Binding-site contacts:
Ligand atom C7 contacts residue ASN61 of chain 1.C at 3.1 Å.
Ligand atom C1 contacts residue ASN61 of chain 1.C at 1.4 Å.
Ligand atom C2 contacts residue ASN61 of chain 1.C at 2.4 Å.
Ligand atom C8 contacts residue ASN61 of chain 1.C at 4.2 Å.
Ligand atom C4 contacts residue ASN61 of chain 1.C at 4.2 Å.
Ligand atom O5 contacts residue ASN61 of chain 1.C at 2.4 Å (h-bond).
Ligand atom C5 contacts residue ASN61 of chain 1.C at 3.6 Å.
Ligand atom N2 contacts residue ASN61 of chain 1.C at 2.8 Å (h-bond).
Ligand atom O7 contacts residue ASN61 of chain 1.C at 3.0 Å (h-bond).
Ligand atom C3 contacts residue ASN61 of chain 1.C at 3.7 Å.

This small molecule binds to this protein.
Small molecule (SMILES): CC(=O)N[C@@H]1[C@@H](O)[C@H](O)[C@@H](CO)O[C@H]1O

Sequence of chain 1.C:
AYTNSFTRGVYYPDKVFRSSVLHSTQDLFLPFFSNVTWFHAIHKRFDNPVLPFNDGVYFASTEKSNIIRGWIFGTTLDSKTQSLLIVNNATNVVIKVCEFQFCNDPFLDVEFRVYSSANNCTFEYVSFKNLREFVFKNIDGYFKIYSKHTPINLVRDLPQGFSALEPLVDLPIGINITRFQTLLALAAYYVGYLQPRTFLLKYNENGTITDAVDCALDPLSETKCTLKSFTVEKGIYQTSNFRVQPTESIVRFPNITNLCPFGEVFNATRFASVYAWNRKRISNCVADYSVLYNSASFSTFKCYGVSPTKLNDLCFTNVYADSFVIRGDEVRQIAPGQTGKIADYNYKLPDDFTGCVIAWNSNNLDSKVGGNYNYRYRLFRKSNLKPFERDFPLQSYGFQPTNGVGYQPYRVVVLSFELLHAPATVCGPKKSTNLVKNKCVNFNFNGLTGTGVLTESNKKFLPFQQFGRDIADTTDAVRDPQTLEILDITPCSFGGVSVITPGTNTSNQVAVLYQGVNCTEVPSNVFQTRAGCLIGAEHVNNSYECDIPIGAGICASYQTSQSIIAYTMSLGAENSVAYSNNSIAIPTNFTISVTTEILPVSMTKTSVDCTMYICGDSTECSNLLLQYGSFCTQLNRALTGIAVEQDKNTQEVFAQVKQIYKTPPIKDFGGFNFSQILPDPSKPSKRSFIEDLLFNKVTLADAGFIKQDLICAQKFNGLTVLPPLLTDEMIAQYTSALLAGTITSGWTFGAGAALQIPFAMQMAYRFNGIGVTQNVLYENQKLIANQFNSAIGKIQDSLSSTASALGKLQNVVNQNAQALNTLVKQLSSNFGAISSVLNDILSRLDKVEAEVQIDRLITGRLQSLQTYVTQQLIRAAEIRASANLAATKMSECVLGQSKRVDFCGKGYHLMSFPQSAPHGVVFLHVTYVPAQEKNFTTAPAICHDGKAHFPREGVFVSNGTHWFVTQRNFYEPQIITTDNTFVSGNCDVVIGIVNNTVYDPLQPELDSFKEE